Sequence of chain 2.A:
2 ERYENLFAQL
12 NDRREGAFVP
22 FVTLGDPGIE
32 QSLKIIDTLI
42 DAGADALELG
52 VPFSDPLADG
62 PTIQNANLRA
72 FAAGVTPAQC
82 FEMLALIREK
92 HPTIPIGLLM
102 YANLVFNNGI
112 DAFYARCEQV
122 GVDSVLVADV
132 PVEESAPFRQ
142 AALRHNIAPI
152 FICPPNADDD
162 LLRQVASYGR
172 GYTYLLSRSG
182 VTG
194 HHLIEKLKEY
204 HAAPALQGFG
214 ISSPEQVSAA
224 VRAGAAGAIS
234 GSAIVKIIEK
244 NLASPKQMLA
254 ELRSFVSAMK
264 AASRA

The small molecule below binds the protein below.
Small molecule (SMILES): O=P(O)(O)OCCNS(=O)(=O)c1ccc2ccccc2c1

Binding-site contacts:
Ligand atom O12 contacts residue GLU49 of chain 2.A at 3.9 Å.
Ligand atom C7 contacts residue ALA129 of chain 2.A at 3.7 Å (hydrophobic).
Ligand atom O20 contacts residue SER235 of chain 2.A at 2.7 Å (h-bond).
Ligand atom N1 contacts residue PHE22 of chain 2.A at 3.8 Å.
Ligand atom C5 contacts residue PHE212 of chain 2.A at 3.6 Å (hydrophobic).
Ligand atom O22 contacts residue GLY213 of chain 2.A at 3.9 Å.
Ligand atom O22 contacts residue GLY234 of chain 2.A at 3.1 Å (h-bond).
Ligand atom C2 contacts residue THR183 of chain 2.A at 3.9 Å.
Ligand atom O12 contacts residue TYR175 of chain 2.A at 2.8 Å (h-bond).
Ligand atom O21 contacts residue GLY184 of chain 2.A at 2.9 Å (h-bond).
Ligand atom C18 contacts residue TYR175 of chain 2.A at 3.8 Å (hydrophobic).
Ligand atom C7 contacts residue ALA59 of chain 2.A at 3.6 Å (hydrophobic).
Ligand atom O22 contacts residue SER235 of chain 2.A at 3.3 Å (h-bond).
Ligand atom C10 contacts residue PHE212 of chain 2.A at 3.9 Å (hydrophobic).
Ligand atom O21 contacts residue GLY213 of chain 2.A at 3.0 Å (h-bond).
Ligand atom C4 contacts residue TYR175 of chain 2.A at 3.5 Å (hydrophobic).
Ligand atom C2 contacts residue LEU100 of chain 2.A at 3.5 Å (hydrophobic).
Ligand atom C4 contacts residue LEU100 of chain 2.A at 3.9 Å (hydrophobic).
Ligand atom O21 contacts residue PHE212 of chain 2.A at 3.4 Å.
Ligand atom O13 contacts residue PHE22 of chain 2.A at 3.0 Å.
Ligand atom P contacts residue SER235 of chain 2.A at 3.8 Å.
Ligand atom O13 contacts residue GLU49 of chain 2.A at 3.2 Å.
Ligand atom S11 contacts residue TYR175 of chain 2.A at 3.7 Å.
Ligand atom C1 contacts residue THR183 of chain 2.A at 3.8 Å.
Ligand atom C16 contacts residue GLY234 of chain 2.A at 3.8 Å.
Ligand atom C3 contacts residue TYR175 of chain 2.A at 3.9 Å (hydrophobic).
Ligand atom C6 contacts residue PHE212 of chain 2.A at 3.8 Å (hydrophobic).
Ligand atom O20 contacts residue THR183 of chain 2.A at 3.4 Å.
Ligand atom C18 contacts residue THR183 of chain 2.A at 3.5 Å.
Ligand atom O20 contacts residue GLY234 of chain 2.A at 3.8 Å.
Ligand atom C3 contacts residue LEU100 of chain 2.A at 3.6 Å (hydrophobic).
Ligand atom O20 contacts residue GLY184 of chain 2.A at 3.7 Å.
Ligand atom P contacts residue GLY213 of chain 2.A at 3.9 Å.
Ligand atom O21 contacts residue THR183 of chain 2.A at 3.7 Å.
Ligand atom C10 contacts residue ILE153 of chain 2.A at 3.7 Å (hydrophobic).
Ligand atom O17 contacts residue PHE212 of chain 2.A at 3.5 Å.
Ligand atom O13 contacts residue LEU100 of chain 2.A at 3.5 Å.
Ligand atom P contacts residue GLY184 of chain 2.A at 3.9 Å.
Ligand atom C4 contacts residue LEU127 of chain 2.A at 3.7 Å (hydrophobic).
Ligand atom C9 contacts residue ILE153 of chain 2.A at 3.5 Å (hydrophobic).